This small molecule binds to this protein.
Small molecule (SMILES): CC(=O)N[C@@H]1[C@@H](O)[C@H](O)[C@@H](CO)O[C@H]1O

Sequence of chain 1.B:
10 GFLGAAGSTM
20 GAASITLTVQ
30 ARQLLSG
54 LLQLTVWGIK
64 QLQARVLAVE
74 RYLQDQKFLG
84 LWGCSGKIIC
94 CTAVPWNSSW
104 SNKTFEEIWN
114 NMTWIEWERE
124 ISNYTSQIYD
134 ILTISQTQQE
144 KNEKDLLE

Binding-site contacts:
Ligand atom C7 contacts residue ASN114 of chain 1.B at 3.8 Å.
Ligand atom C1 contacts residue ASN114 of chain 1.B at 1.4 Å.
Ligand atom C2 contacts residue ASN114 of chain 1.B at 2.6 Å.
Ligand atom C7 contacts residue ASN113 of chain 1.B at 4.3 Å.
Ligand atom O6 contacts residue GLU110 of chain 1.B at 4.3 Å.
Ligand atom N2 contacts residue ASN114 of chain 1.B at 3.0 Å.
Ligand atom C5 contacts residue ASN114 of chain 1.B at 3.6 Å.
Ligand atom C4 contacts residue ASN114 of chain 1.B at 4.2 Å.
Ligand atom O5 contacts residue ASN114 of chain 1.B at 2.2 Å (h-bond).
Ligand atom C8 contacts residue ASN114 of chain 1.B at 4.0 Å.
Ligand atom O6 contacts residue ASN114 of chain 1.B at 4.3 Å.
Ligand atom C3 contacts residue ASN114 of chain 1.B at 3.9 Å.
Ligand atom C8 contacts residue ASN113 of chain 1.B at 3.6 Å.